This small molecule binds to this protein.
Small molecule (SMILES): CC(=O)N[C@H]1[C@H](O[C@H]2[C@H](O)[C@@H](NC(C)=O)CO[C@@H]2CO)O[C@H](CO)[C@@H](O)[C@@H]1O

Binding-site contacts:
Ligand atom C5 contacts residue ASN12 of chain 15.L at 4.1 Å.
Ligand atom C7 contacts residue ASN12 of chain 15.L at 3.9 Å.
Ligand atom C2 contacts residue ASN12 of chain 15.L at 3.2 Å.
Ligand atom O7 contacts residue ASN12 of chain 15.L at 3.7 Å.
Ligand atom O5 contacts residue ASN12 of chain 15.L at 2.6 Å (h-bond).
Ligand atom C1 contacts residue ASN12 of chain 15.L at 2.1 Å.
Ligand atom N2 contacts residue ASN12 of chain 15.L at 3.8 Å.

Sequence of chain 15.L:
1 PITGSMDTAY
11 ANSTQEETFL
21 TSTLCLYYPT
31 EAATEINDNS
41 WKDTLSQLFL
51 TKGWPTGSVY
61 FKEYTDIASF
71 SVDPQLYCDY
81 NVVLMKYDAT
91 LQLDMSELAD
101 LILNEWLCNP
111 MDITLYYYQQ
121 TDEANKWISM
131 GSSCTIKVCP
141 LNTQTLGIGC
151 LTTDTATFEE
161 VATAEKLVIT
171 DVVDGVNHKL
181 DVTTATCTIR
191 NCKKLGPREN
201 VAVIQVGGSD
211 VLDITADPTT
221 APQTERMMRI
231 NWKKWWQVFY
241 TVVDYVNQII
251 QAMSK